Binding-site contacts:
Ligand atom C2 contacts residue PRO87 of chain 1.B at 3.7 Å (hydrophobic).
Ligand atom C6 contacts residue THR86 of chain 1.B at 3.5 Å.
Ligand atom C2 contacts residue GLY143 of chain 1.B at 4.3 Å.
Ligand atom CL6 contacts residue SER134 of chain 1.B at 3.7 Å.
Ligand atom C4 contacts residue LEU140 of chain 1.B at 4.1 Å (hydrophobic).
Ligand atom N2 contacts residue PRO87 of chain 1.B at 4.0 Å.
Ligand atom C6 contacts residue ALA146 of chain 1.B at 3.8 Å (hydrophobic).
Ligand atom C5 contacts residue ILE135 of chain 1.B at 4.1 Å (hydrophobic).
Ligand atom N1 contacts residue GLY143 of chain 1.B at 4.0 Å.
Ligand atom CL6 contacts residue THR86 of chain 1.B at 3.4 Å.
Ligand atom C2 contacts residue GLY142 of chain 1.B at 4.1 Å.
Ligand atom C4 contacts residue TYR138 of chain 1.B at 4.0 Å (hydrophobic).
Ligand atom N3 contacts residue LEU140 of chain 1.B at 3.9 Å.
Ligand atom C8 contacts residue TYR138 of chain 1.B at 3.3 Å (hydrophobic).
Ligand atom N2 contacts residue GLY143 of chain 1.B at 3.5 Å (h-bond).
Ligand atom C5 contacts residue PRO87 of chain 1.B at 4.0 Å (hydrophobic).
Ligand atom CL6 contacts residue ALA146 of chain 1.B at 3.4 Å.
Ligand atom N2 contacts residue GLY142 of chain 1.B at 3.4 Å.
Ligand atom C6 contacts residue PRO87 of chain 1.B at 4.1 Å (hydrophobic).
Ligand atom N9 contacts residue GLY136 of chain 1.B at 4.1 Å.
Ligand atom CL6 contacts residue PRO85 of chain 1.B at 3.3 Å.
Ligand atom N1 contacts residue THR86 of chain 1.B at 3.4 Å (h-bond).
Ligand atom C8 contacts residue ILE135 of chain 1.B at 4.0 Å (hydrophobic).
Ligand atom N3 contacts residue PRO87 of chain 1.B at 3.6 Å.
Ligand atom N9 contacts residue PRO87 of chain 1.B at 4.0 Å.
Ligand atom N7 contacts residue GLY136 of chain 1.B at 3.8 Å.
Ligand atom C4 contacts residue PRO87 of chain 1.B at 3.9 Å (hydrophobic).
Ligand atom N7 contacts residue SER134 of chain 1.B at 3.2 Å (h-bond).
Ligand atom N9 contacts residue TYR138 of chain 1.B at 2.7 Å (h-bond).
Ligand atom CL6 contacts residue ILE135 of chain 1.B at 3.6 Å.
Ligand atom N1 contacts residue PRO87 of chain 1.B at 4.1 Å.
Ligand atom N7 contacts residue ILE135 of chain 1.B at 3.0 Å (h-bond).
Ligand atom N1 contacts residue PRO85 of chain 1.B at 3.5 Å.
Ligand atom C8 contacts residue SER134 of chain 1.B at 3.4 Å.
Ligand atom C2 contacts residue THR86 of chain 1.B at 4.1 Å.
Ligand atom CL6 contacts residue VAL133 of chain 1.B at 3.2 Å.
Ligand atom N1 contacts residue ALA146 of chain 1.B at 4.0 Å.
Ligand atom C6 contacts residue PRO85 of chain 1.B at 4.0 Å (hydrophobic).
Ligand atom C5 contacts residue THR86 of chain 1.B at 4.0 Å.
Ligand atom C8 contacts residue GLY136 of chain 1.B at 3.1 Å.

Sequence of chain 1.B:
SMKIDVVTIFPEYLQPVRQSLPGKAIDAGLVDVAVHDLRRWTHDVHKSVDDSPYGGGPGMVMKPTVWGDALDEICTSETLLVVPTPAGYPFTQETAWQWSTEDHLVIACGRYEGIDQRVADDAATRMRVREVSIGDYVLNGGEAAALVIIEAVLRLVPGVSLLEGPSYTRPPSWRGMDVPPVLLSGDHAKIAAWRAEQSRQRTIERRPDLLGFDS

A protein and the small-molecule ligand that binds it are described below.
Small molecule (SMILES): Nc1nc(Cl)c2nc[nH]c2n1